Sequence of chain 1.A:
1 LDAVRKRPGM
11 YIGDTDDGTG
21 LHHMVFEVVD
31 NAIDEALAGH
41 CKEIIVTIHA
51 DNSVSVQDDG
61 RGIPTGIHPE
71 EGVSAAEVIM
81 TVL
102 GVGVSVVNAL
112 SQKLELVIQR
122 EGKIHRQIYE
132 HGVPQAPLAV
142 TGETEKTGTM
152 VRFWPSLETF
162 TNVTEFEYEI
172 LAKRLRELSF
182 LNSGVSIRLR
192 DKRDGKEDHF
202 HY

Binding-site contacts:
Ligand atom NAF contacts residue GLU159 of chain 1.B at 2.9 Å (salt-bridge).
Ligand atom NAG contacts residue HIS132 of chain 1.B at 3.3 Å.
Ligand atom NAG contacts residue GLU159 of chain 1.A at 2.9 Å (salt-bridge).
Ligand atom CAH contacts residue HIS132 of chain 1.A at 3.3 Å.
Ligand atom CAD contacts residue HIS132 of chain 1.B at 3.9 Å.
Ligand atom CAH contacts residue GLU159 of chain 1.A at 3.6 Å.
Ligand atom CAE contacts residue HIS132 of chain 1.A at 3.9 Å.
Ligand atom CAE contacts residue ARG5 of chain 1.A at 4.4 Å.
Ligand atom CAJ contacts residue HIS132 of chain 1.B at 3.6 Å.
Ligand atom CAH contacts residue GLU159 of chain 1.B at 3.7 Å.
Ligand atom CAI contacts residue GLU159 of chain 1.B at 4.1 Å.
Ligand atom CAB contacts residue HIS132 of chain 1.A at 3.8 Å.
Ligand atom NAG contacts residue HIS132 of chain 1.A at 3.5 Å.
Ligand atom NAA contacts residue HIS132 of chain 1.A at 3.4 Å (h-bond).
Ligand atom CAC contacts residue HIS132 of chain 1.A at 3.9 Å.
Ligand atom CAJ contacts residue GLU159 of chain 1.A at 4.0 Å.
Ligand atom CAC contacts residue VAL134 of chain 1.B at 4.5 Å (hydrophobic).
Ligand atom CAD contacts residue HIS132 of chain 1.A at 3.7 Å.
Ligand atom CAC contacts residue ARG5 of chain 1.B at 4.2 Å.
Ligand atom CAB contacts residue ARG5 of chain 1.B at 3.6 Å.
Ligand atom CAC contacts residue HIS132 of chain 1.B at 3.8 Å.
Ligand atom NAA contacts residue GLU159 of chain 1.A at 2.8 Å (salt-bridge).
Ligand atom NAA contacts residue HIS132 of chain 1.B at 3.3 Å (h-bond).
Ligand atom CAB contacts residue HIS132 of chain 1.B at 3.9 Å.
Ligand atom CAJ contacts residue HIS132 of chain 1.A at 3.5 Å.
Ligand atom CAC contacts residue ARG5 of chain 1.A at 3.8 Å.
Ligand atom CAB contacts residue ARG5 of chain 1.A at 4.3 Å.
Ligand atom CAD contacts residue ARG5 of chain 1.B at 4.5 Å.
Ligand atom CAI contacts residue HIS132 of chain 1.B at 3.5 Å.
Ligand atom NAF contacts residue HIS132 of chain 1.B at 3.5 Å.
Ligand atom NAF contacts residue HIS132 of chain 1.A at 3.3 Å.
Ligand atom CAH contacts residue HIS132 of chain 1.B at 3.3 Å.
Ligand atom CAE contacts residue HIS132 of chain 1.B at 3.7 Å.
Ligand atom NAA contacts residue GLU159 of chain 1.B at 3.0 Å (salt-bridge).
Ligand atom CAI contacts residue HIS132 of chain 1.A at 3.5 Å.

Sequence of chain 1.B:
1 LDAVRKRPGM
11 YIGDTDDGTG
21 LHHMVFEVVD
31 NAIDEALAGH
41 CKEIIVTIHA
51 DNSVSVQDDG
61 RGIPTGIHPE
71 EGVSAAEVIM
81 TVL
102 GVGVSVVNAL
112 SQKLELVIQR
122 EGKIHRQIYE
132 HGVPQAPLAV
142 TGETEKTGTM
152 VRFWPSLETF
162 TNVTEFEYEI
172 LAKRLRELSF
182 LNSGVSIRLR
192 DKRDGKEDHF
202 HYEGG

A small-molecule ligand and the protein it binds are described below.
Small molecule (SMILES): Nc1nc2ccccc2[nH]1